Sequence of chain 2.A:
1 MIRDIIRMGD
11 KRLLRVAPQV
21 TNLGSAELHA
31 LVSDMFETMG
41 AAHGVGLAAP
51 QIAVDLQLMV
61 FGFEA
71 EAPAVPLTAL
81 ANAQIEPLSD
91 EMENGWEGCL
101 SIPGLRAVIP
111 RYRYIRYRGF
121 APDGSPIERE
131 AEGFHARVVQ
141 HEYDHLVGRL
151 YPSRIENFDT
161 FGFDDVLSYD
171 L

The small molecule below binds the protein below.
Small molecule (SMILES): CNS(=O)(=O)Cc1ccc(Cl)cc1

Binding-site contacts:
Ligand atom C4 contacts residue VAL45 of chain 2.A at 3.7 Å (hydrophobic).
Ligand atom S3 contacts residue GLY98 of chain 2.A at 4.0 Å.
Ligand atom OS1 contacts residue GLU97 of chain 2.A at 3.0 Å.
Ligand atom N2 contacts residue GLU142 of chain 2.A at 4.1 Å.
Ligand atom OS1 contacts residue HIS141 of chain 2.A at 3.3 Å (h-bond).
Ligand atom C5 contacts residue PHE134 of chain 2.A at 4.1 Å (hydrophobic).
Ligand atom C9 contacts residue GLY98 of chain 2.A at 3.2 Å.
Ligand atom C1 contacts residue GLY46 of chain 2.A at 4.1 Å.
Ligand atom C10 contacts residue GLY98 of chain 2.A at 3.5 Å.
Ligand atom C8 contacts residue GLU97 of chain 2.A at 3.8 Å.
Ligand atom C8 contacts residue GLY98 of chain 2.A at 3.2 Å.
Ligand atom C6 contacts residue GLY98 of chain 2.A at 3.9 Å.
Ligand atom C6 contacts residue PHE134 of chain 2.A at 3.7 Å (hydrophobic).
Ligand atom C6 contacts residue GLU97 of chain 2.A at 3.7 Å.
Ligand atom C5 contacts residue GLU97 of chain 2.A at 4.2 Å.
Ligand atom OS2 contacts residue VAL138 of chain 2.A at 3.5 Å.
Ligand atom C4 contacts residue VAL138 of chain 2.A at 4.2 Å (hydrophobic).
Ligand atom C7 contacts residue TRP96 of chain 2.A at 3.3 Å (hydrophobic).
Ligand atom C6 contacts residue TRP96 of chain 2.A at 3.1 Å (hydrophobic).
Ligand atom C4 contacts residue PHE134 of chain 2.A at 3.6 Å (hydrophobic).
Ligand atom N2 contacts residue HIS141 of chain 2.A at 3.5 Å.
Ligand atom C1 contacts residue VAL45 of chain 2.A at 4.0 Å (hydrophobic).
Ligand atom C5 contacts residue VAL45 of chain 2.A at 4.3 Å (hydrophobic).
Ligand atom C1 contacts residue HIS141 of chain 2.A at 3.4 Å.
Ligand atom C1 contacts residue GLU142 of chain 2.A at 3.0 Å.
Ligand atom S3 contacts residue HIS141 of chain 2.A at 3.8 Å.
Ligand atom S3 contacts residue GLU97 of chain 2.A at 4.3 Å.
Ligand atom C10 contacts residue VAL45 of chain 2.A at 4.3 Å (hydrophobic).
Ligand atom C5 contacts residue TRP96 of chain 2.A at 4.3 Å (hydrophobic).
Ligand atom CL contacts residue GLU97 of chain 2.A at 4.3 Å.
Ligand atom C7 contacts residue GLU97 of chain 2.A at 3.6 Å.
Ligand atom CL contacts residue GLY98 of chain 2.A at 3.8 Å.
Ligand atom OS1 contacts residue GLY98 of chain 2.A at 3.5 Å (h-bond).
Ligand atom C5 contacts residue GLY98 of chain 2.A at 3.8 Å.
Ligand atom N2 contacts residue GLY98 of chain 2.A at 3.3 Å (h-bond).
Ligand atom OS2 contacts residue HIS141 of chain 2.A at 3.4 Å.
Ligand atom CL contacts residue ARG106 of chain 2.A at 4.0 Å.
Ligand atom C7 contacts residue GLY98 of chain 2.A at 3.6 Å.
Ligand atom OS2 contacts residue ARG137 of chain 2.A at 3.8 Å.
Ligand atom C9 contacts residue GLU97 of chain 2.A at 4.2 Å.